Binding-site contacts:
Ligand atom C17 contacts residue MET55 of chain 1.A at 3.9 Å (hydrophobic).
Ligand atom N5 contacts residue PHE58 of chain 1.A at 3.4 Å.
Ligand atom C14 contacts residue ASN108 of chain 1.A at 3.8 Å.
Ligand atom C14 contacts residue NDP1 of chain 1.C at 3.1 Å.
Ligand atom N4 contacts residue ASP54 of chain 1.A at 2.8 Å (salt-bridge).
Ligand atom C15 contacts residue ILE112 of chain 1.A at 3.8 Å (hydrophobic).
Ligand atom C8 contacts residue PHE58 of chain 1.A at 3.4 Å (hydrophobic).
Ligand atom N4 contacts residue THR185 of chain 1.A at 3.6 Å (h-bond).
Ligand atom C6 contacts residue PHE58 of chain 1.A at 3.3 Å (hydrophobic).
Ligand atom C9 contacts residue PHE58 of chain 1.A at 3.8 Å (hydrophobic).
Ligand atom O13 contacts residue LEU46 of chain 1.A at 3.5 Å.
Ligand atom N5 contacts residue NDP1 of chain 1.C at 3.6 Å.
Ligand atom C14 contacts residue SER111 of chain 1.A at 3.5 Å.
Ligand atom N7 contacts residue NDP1 of chain 1.C at 3.7 Å.
Ligand atom N2 contacts residue PHE58 of chain 1.A at 3.7 Å.
Ligand atom N5 contacts residue CYS15 of chain 1.A at 3.4 Å.
Ligand atom C20 contacts residue PHE58 of chain 1.A at 3.8 Å (hydrophobic).
Ligand atom C17 contacts residue PRO113 of chain 1.A at 3.7 Å (hydrophobic).
Ligand atom N5 contacts residue ILE14 of chain 1.A at 3.6 Å.
Ligand atom N7 contacts residue ILE164 of chain 1.A at 2.9 Å (h-bond).
Ligand atom C1 contacts residue PHE58 of chain 1.A at 3.7 Å (hydrophobic).
Ligand atom O19 contacts residue MET55 of chain 1.A at 3.9 Å.
Ligand atom C6 contacts residue ILE14 of chain 1.A at 3.8 Å (hydrophobic).
Ligand atom C3 contacts residue CYS15 of chain 1.A at 3.8 Å (hydrophobic).
Ligand atom C14 contacts residue LEU46 of chain 1.A at 3.9 Å (hydrophobic).
Ligand atom C1 contacts residue ASP54 of chain 1.A at 3.5 Å.
Ligand atom C20 contacts residue MET55 of chain 1.A at 3.7 Å (hydrophobic).
Ligand atom N2 contacts residue ASP54 of chain 1.A at 2.7 Å (salt-bridge).
Ligand atom N4 contacts residue ALA16 of chain 1.A at 3.7 Å.
Ligand atom N4 contacts residue CYS15 of chain 1.A at 3.3 Å (h-bond).
Ligand atom C3 contacts residue PHE58 of chain 1.A at 3.5 Å (hydrophobic).
Ligand atom N7 contacts residue TYR170 of chain 1.A at 3.1 Å (h-bond).
Ligand atom C9 contacts residue ILE164 of chain 1.A at 3.7 Å (hydrophobic).
Ligand atom N4 contacts residue ILE14 of chain 1.A at 3.9 Å.
Ligand atom C8 contacts residue NDP1 of chain 1.C at 3.7 Å.
Ligand atom O16 contacts residue PRO113 of chain 1.A at 3.4 Å.
Ligand atom C3 contacts residue ASP54 of chain 1.A at 3.5 Å.
Ligand atom N7 contacts residue PHE58 of chain 1.A at 3.5 Å.
Ligand atom C6 contacts residue NDP1 of chain 1.C at 3.4 Å.
Ligand atom N7 contacts residue ILE14 of chain 1.A at 2.9 Å (h-bond).

Sequence of chain 1.A:
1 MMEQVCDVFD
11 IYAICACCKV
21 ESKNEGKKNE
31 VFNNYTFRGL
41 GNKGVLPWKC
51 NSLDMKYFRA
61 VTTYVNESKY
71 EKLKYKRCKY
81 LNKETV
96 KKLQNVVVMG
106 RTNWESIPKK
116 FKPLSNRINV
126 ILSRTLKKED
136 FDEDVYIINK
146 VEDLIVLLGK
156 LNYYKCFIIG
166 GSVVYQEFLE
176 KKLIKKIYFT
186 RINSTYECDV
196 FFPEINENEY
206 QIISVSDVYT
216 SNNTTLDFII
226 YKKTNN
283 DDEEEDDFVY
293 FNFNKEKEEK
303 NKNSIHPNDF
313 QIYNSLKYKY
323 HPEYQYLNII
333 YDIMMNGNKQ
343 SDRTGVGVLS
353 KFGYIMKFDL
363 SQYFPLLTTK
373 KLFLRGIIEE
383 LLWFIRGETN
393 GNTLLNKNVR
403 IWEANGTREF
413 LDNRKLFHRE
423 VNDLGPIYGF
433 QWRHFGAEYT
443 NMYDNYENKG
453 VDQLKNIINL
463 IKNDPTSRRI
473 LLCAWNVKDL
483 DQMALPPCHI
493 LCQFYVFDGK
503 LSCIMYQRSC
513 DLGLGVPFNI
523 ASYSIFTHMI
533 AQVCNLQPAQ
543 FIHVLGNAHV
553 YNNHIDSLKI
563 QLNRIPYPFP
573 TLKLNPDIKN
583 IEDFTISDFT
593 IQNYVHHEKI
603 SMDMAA

A protein and the small-molecule ligand that binds it are described below.
Small molecule (SMILES): COc1cc(Cc2cnc(N)nc2N)cc(OC)c1OC